Sequence of chain 1.B:
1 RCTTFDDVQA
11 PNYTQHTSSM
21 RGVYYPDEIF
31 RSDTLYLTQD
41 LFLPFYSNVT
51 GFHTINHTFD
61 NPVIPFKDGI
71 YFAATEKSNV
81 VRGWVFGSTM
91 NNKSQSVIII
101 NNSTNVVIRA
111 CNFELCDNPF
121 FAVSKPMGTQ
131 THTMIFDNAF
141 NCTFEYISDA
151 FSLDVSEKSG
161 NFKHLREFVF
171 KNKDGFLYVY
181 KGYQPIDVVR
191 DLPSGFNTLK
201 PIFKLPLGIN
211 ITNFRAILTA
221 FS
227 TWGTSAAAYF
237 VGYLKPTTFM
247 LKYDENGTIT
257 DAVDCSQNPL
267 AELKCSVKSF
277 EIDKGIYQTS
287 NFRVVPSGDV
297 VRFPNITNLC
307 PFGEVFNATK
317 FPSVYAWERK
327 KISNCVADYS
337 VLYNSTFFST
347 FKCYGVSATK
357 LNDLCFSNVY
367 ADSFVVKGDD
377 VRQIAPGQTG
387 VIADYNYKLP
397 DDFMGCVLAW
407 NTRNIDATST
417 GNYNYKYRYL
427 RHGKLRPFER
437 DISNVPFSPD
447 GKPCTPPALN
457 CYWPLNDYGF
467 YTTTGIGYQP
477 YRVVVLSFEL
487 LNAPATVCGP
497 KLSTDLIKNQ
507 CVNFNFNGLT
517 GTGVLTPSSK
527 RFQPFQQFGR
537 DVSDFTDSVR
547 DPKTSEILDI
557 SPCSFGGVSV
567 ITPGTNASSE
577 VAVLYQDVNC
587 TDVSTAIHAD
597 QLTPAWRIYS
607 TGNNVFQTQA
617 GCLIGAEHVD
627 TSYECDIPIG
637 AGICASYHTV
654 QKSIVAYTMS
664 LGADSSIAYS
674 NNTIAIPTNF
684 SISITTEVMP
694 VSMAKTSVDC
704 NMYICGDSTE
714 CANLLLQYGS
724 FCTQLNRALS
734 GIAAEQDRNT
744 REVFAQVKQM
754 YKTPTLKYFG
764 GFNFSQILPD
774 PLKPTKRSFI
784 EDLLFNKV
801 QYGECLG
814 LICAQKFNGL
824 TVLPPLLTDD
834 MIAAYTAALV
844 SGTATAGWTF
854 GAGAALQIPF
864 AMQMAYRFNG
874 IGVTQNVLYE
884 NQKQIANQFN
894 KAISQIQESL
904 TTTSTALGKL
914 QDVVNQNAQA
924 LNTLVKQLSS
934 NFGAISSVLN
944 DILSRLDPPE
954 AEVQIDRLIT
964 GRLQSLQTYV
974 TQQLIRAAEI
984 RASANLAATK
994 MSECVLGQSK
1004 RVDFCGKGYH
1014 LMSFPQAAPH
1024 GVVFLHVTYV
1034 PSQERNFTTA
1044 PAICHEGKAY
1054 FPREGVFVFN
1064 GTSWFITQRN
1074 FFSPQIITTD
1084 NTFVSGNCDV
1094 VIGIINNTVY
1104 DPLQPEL

Binding-site contacts:
Ligand atom C2 contacts residue ASN1099 of chain 1.B at 2.6 Å.
Ligand atom O7 contacts residue ASN1099 of chain 1.B at 3.7 Å.
Ligand atom C4 contacts residue ASN1099 of chain 1.B at 4.3 Å.
Ligand atom C3 contacts residue ASN1099 of chain 1.B at 3.9 Å.
Ligand atom O6 contacts residue ASN1099 of chain 1.B at 4.5 Å.
Ligand atom O5 contacts residue ASN1099 of chain 1.B at 2.3 Å (h-bond).
Ligand atom C1 contacts residue ASN1099 of chain 1.B at 1.4 Å.
Ligand atom N2 contacts residue ASN1099 of chain 1.B at 3.0 Å (h-bond).
Ligand atom C5 contacts residue ASN1099 of chain 1.B at 3.6 Å.
Ligand atom C7 contacts residue ASN1099 of chain 1.B at 3.6 Å.

The protein below binds the small molecule below.
Small molecule (SMILES): CC(=O)N[C@@H]1[C@@H](O)[C@H](O)[C@@H](CO)O[C@H]1O